A small-molecule ligand and the protein it binds are described below.
Small molecule (SMILES): CC(=O)N[C@H]1[C@H]([C@H](O)[C@H](O)CO)O[C@@](O)(C(=O)O)C[C@@H]1O

Binding-site contacts:
Ligand atom O10 contacts residue ASN63 of chain 1.A at 4.0 Å.
Ligand atom C11 contacts residue ASN63 of chain 1.A at 3.1 Å.
Ligand atom C10 contacts residue ASN63 of chain 1.A at 3.6 Å.
Ligand atom N5 contacts residue ASP87 of chain 1.A at 4.2 Å.
Ligand atom C1 contacts residue LYS60 of chain 1.A at 4.1 Å.
Ligand atom O1B contacts residue LYS60 of chain 1.A at 3.9 Å.
Ligand atom O4 contacts residue ASN63 of chain 1.A at 4.3 Å.
Ligand atom C11 contacts residue ASP87 of chain 1.A at 3.5 Å.
Ligand atom O1A contacts residue LYS60 of chain 1.A at 3.6 Å.
Ligand atom N5 contacts residue ASN63 of chain 1.A at 4.0 Å.

Sequence of chain 1.A:
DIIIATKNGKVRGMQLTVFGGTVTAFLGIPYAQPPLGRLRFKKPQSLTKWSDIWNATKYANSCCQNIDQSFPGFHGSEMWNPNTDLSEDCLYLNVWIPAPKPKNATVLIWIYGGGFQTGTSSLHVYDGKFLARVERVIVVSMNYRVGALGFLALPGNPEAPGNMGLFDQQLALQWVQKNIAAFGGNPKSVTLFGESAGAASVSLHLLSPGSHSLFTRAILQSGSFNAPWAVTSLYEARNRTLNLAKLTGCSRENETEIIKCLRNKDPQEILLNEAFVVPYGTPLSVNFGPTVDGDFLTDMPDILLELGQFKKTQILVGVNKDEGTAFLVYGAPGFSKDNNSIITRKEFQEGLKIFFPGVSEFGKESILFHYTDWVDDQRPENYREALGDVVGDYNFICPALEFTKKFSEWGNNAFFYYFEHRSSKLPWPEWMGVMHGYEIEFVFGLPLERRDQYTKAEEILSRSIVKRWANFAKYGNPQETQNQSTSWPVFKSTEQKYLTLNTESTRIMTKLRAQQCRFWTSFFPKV